Sequence of chain 55.A:
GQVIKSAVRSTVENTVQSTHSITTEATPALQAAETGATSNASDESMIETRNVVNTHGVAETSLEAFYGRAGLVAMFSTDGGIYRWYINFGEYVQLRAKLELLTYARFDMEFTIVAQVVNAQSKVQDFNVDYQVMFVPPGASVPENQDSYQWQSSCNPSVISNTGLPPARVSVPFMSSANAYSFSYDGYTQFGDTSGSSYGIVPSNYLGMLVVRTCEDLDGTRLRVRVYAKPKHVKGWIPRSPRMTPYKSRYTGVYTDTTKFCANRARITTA

Binding-site contacts:
Ligand atom N contacts residue TYR152 of chain 54.A at 3.5 Å.
Ligand atom CB contacts residue MET78 of chain 55.A at 3.9 Å (hydrophobic).
Ligand atom N contacts residue GLN155 of chain 54.A at 4.3 Å.
Ligand atom CB contacts residue GLU239 of chain 55.C at 4.0 Å.
Ligand atom CA contacts residue SER151 of chain 54.A at 4.0 Å.
Ligand atom CB contacts residue ASP150 of chain 54.A at 3.6 Å.
Ligand atom SG contacts residue GLY1 of chain 55.E at 4.2 Å.
Ligand atom C contacts residue TYR95 of chain 55.A at 4.5 Å (hydrophobic).
Ligand atom O contacts residue TYR152 of chain 54.A at 3.6 Å.
Ligand atom SG contacts residue ALA241 of chain 55.C at 3.5 Å (h-bond).
Ligand atom C contacts residue GLY1 of chain 55.E at 1.3 Å.
Ligand atom CA contacts residue GLY1 of chain 55.E at 2.4 Å.
Ligand atom O contacts residue GLN155 of chain 54.A at 3.0 Å (h-bond).
Ligand atom N contacts residue ASP150 of chain 54.A at 4.4 Å.
Ligand atom C contacts residue TYR152 of chain 54.A at 3.6 Å (hydrophobic).
Ligand atom C contacts residue GLN155 of chain 54.A at 4.2 Å.
Ligand atom O contacts residue LEU75 of chain 55.A at 4.4 Å.
Ligand atom N contacts residue GLU239 of chain 55.C at 3.0 Å (salt-bridge).
Ligand atom SG contacts residue GLY240 of chain 55.C at 4.0 Å.
Ligand atom N contacts residue GLY1 of chain 55.E at 3.7 Å.
Ligand atom SG contacts residue TYR95 of chain 55.A at 3.8 Å.
Ligand atom CB contacts residue GLY1 of chain 55.E at 3.1 Å.
Ligand atom C contacts residue ASP150 of chain 54.A at 3.8 Å.
Ligand atom SG contacts residue GLU239 of chain 55.C at 4.3 Å.
Ligand atom C contacts residue SER151 of chain 54.A at 3.9 Å.
Ligand atom O contacts residue GLY1 of chain 55.E at 2.2 Å (h-bond).
Ligand atom N contacts residue GLN238 of chain 55.C at 3.8 Å.
Ligand atom O contacts residue TYR95 of chain 55.A at 3.6 Å.
Ligand atom CA contacts residue TYR152 of chain 54.A at 3.8 Å (hydrophobic).
Ligand atom C contacts residue MET78 of chain 55.A at 4.2 Å (hydrophobic).
Ligand atom CA contacts residue GLU239 of chain 55.C at 3.9 Å.
Ligand atom CA contacts residue ASP150 of chain 54.A at 3.3 Å.
Ligand atom SG contacts residue MET78 of chain 55.A at 3.8 Å.

The protein below binds the small molecule below.
Small molecule (SMILES): N[C@@H](CS)C(=O)O

Sequence of chain 54.A:
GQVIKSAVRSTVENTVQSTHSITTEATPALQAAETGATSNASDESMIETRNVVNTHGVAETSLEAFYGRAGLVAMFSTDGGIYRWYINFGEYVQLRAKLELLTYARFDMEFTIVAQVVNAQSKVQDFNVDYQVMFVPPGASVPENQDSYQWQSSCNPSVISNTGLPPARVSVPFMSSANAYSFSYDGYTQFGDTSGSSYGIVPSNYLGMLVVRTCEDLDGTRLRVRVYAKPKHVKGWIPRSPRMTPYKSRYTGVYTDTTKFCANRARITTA

Sequence of chain 55.C:
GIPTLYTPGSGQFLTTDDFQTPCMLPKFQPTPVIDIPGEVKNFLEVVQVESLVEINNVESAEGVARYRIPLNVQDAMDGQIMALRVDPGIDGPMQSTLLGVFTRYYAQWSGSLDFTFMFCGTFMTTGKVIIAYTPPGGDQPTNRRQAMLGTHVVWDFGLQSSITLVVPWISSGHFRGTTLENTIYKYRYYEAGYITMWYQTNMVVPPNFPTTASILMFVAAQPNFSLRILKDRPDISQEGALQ